Binding-site contacts:
Ligand atom N3 contacts residue GLU125 of chain 1.B at 3.7 Å.
Ligand atom C4 contacts residue THR120 of chain 1.B at 3.3 Å.
Ligand atom C6 contacts residue ALA118 of chain 1.B at 3.6 Å (hydrophobic).
Ligand atom N2 contacts residue ASP116 of chain 1.B at 3.1 Å (salt-bridge).
Ligand atom O4' contacts residue ALA121 of chain 1.B at 3.7 Å.
Ligand atom C6 contacts residue SER87 of chain 1.B at 3.6 Å.
Ligand atom P contacts residue ASP117 of chain 1.B at 3.6 Å.
Ligand atom C8 contacts residue ARG114 of chain 1.B at 2.9 Å.
Ligand atom N1 contacts residue ALA118 of chain 1.B at 3.6 Å.
Ligand atom C3' contacts residue THR120 of chain 1.B at 3.6 Å.
Ligand atom O2' contacts residue ASP117 of chain 1.B at 2.9 Å (salt-bridge).
Ligand atom O3' contacts residue ASP117 of chain 1.B at 2.8 Å (salt-bridge).
Ligand atom N6 contacts residue ASP89 of chain 1.B at 3.1 Å (salt-bridge).
Ligand atom N3 contacts residue THR120 of chain 1.B at 3.5 Å (h-bond).
Ligand atom N3 contacts residue ASP117 of chain 1.B at 3.4 Å (salt-bridge).
Ligand atom N2 contacts residue SER119 of chain 1.B at 3.1 Å.
Ligand atom C3' contacts residue ASP117 of chain 1.B at 3.7 Å.
Ligand atom C2 contacts residue ALA121 of chain 1.B at 3.6 Å (hydrophobic).
Ligand atom C2 contacts residue GLU125 of chain 1.B at 3.1 Å.
Ligand atom N6 contacts residue ALA118 of chain 1.B at 3.4 Å.
Ligand atom C5' contacts residue THR120 of chain 1.B at 3.5 Å.
Ligand atom OP1 contacts residue ASP117 of chain 1.B at 3.7 Å.
Ligand atom N1 contacts residue ALA121 of chain 1.B at 3.5 Å.
Ligand atom O4' contacts residue THR120 of chain 1.B at 3.2 Å (h-bond).
Ligand atom C2 contacts residue THR120 of chain 1.B at 3.8 Å.
Ligand atom C2 contacts residue ASP117 of chain 1.B at 2.8 Å.
Ligand atom N1 contacts residue ASP117 of chain 1.B at 2.9 Å (salt-bridge).
Ligand atom C2' contacts residue THR120 of chain 1.B at 3.5 Å.
Ligand atom C6 contacts residue ASP117 of chain 1.B at 3.5 Å.
Ligand atom C6 contacts residue THR120 of chain 1.B at 3.8 Å.
Ligand atom N1 contacts residue GLU125 of chain 1.B at 3.6 Å.
Ligand atom N9 contacts residue THR120 of chain 1.B at 3.7 Å.
Ligand atom N6 contacts residue SER87 of chain 1.B at 2.8 Å (h-bond).
Ligand atom C5 contacts residue ALA124 of chain 1.B at 3.7 Å (hydrophobic).
Ligand atom C2' contacts residue ASP117 of chain 1.B at 3.7 Å.
Ligand atom O5' contacts residue ASP117 of chain 1.B at 3.4 Å (salt-bridge).
Ligand atom N1 contacts residue SER87 of chain 1.B at 3.7 Å.
Ligand atom C5 contacts residue THR120 of chain 1.B at 3.4 Å.
Ligand atom N7 contacts residue ARG114 of chain 1.B at 3.1 Å (salt-bridge).
Ligand atom C5 contacts residue ARG114 of chain 1.B at 3.7 Å.

This small molecule binds to this protein.
Small molecule (SMILES): Nc1nc(=O)c2ncn([C@@H]3O[C@H](COP(=O)=O)[C@@H](O[P](=O)(O)OC[C@H]4O[C@@H](n5cnc6c(N)ncnc65)[C@H](O)[C@@H]4O[P](=O)(O)OC[C@H]4O[C@@H](n5cnc6c(N)ncnc65)[C@H](O)[C@@H]4O)[C@H]3O)c2[nH]1

Sequence of chain 1.B:
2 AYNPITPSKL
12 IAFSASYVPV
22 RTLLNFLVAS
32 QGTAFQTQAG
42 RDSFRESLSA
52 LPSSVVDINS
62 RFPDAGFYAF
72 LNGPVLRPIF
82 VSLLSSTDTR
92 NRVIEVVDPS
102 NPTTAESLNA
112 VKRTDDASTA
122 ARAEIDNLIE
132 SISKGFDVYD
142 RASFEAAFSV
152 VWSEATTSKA